This protein binds this small molecule.
Small molecule (SMILES): CC(=O)N[C@@H]1[C@@H](O)[C@H](O)[C@@H](CO)O[C@H]1O

Binding-site contacts:
Ligand atom C2 contacts residue ASN31 of chain 2.A at 2.5 Å.
Ligand atom O7 contacts residue ASN31 of chain 2.A at 3.5 Å (h-bond).
Ligand atom C3 contacts residue ASN31 of chain 2.A at 3.8 Å.
Ligand atom C5 contacts residue ASN31 of chain 2.A at 3.6 Å.
Ligand atom N2 contacts residue ASN31 of chain 2.A at 2.9 Å (h-bond).
Ligand atom C7 contacts residue ASN31 of chain 2.A at 3.4 Å.
Ligand atom O6 contacts residue THR33 of chain 2.A at 4.1 Å.
Ligand atom O5 contacts residue ASN31 of chain 2.A at 2.3 Å (h-bond).
Ligand atom C4 contacts residue ASN31 of chain 2.A at 4.2 Å.
Ligand atom C1 contacts residue ASN31 of chain 2.A at 1.4 Å.

Sequence of chain 2.A:
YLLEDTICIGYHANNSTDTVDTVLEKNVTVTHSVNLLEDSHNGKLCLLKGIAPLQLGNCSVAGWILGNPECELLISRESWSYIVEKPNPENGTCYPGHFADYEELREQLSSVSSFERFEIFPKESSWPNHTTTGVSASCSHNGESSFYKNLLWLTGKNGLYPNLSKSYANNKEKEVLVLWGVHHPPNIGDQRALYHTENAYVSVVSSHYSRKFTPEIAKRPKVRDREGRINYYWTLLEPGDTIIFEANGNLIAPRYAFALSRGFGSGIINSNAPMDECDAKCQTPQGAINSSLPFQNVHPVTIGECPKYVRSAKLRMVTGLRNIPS